Binding-site contacts:
Ligand atom CAL contacts residue NA1 of chain 1.V at 3.2 Å.
Ligand atom CAK contacts residue NA1 of chain 1.V at 3.6 Å.
Ligand atom CAB contacts residue GLU245 of chain 1.D at 3.4 Å.
Ligand atom CB contacts residue TYR281 of chain 1.D at 3.6 Å (hydrophobic).
Ligand atom CB contacts residue MET121 of chain 1.D at 3.7 Å (hydrophobic).
Ligand atom CAB contacts residue PHE123 of chain 1.D at 3.7 Å (hydrophobic).
Ligand atom OAM contacts residue TYR30 of chain 1.D at 3.2 Å.
Ligand atom OAS contacts residue GLU82 of chain 1.D at 2.7 Å (salt-bridge).
Ligand atom CAC contacts residue PHE123 of chain 1.D at 3.7 Å (hydrophobic).
Ligand atom OAT contacts residue NA1 of chain 1.V at 2.8 Å (h-bond).
Ligand atom OAS contacts residue NA1 of chain 1.V at 2.8 Å (h-bond).
Ligand atom CAL contacts residue GLU82 of chain 1.D at 3.6 Å.
Ligand atom OXT contacts residue PHE34 of chain 1.D at 3.6 Å.
Ligand atom OAT contacts residue SER156 of chain 1.D at 3.8 Å.
Ligand atom OAQ contacts residue ALA201 of chain 1.D at 3.3 Å (h-bond).
Ligand atom OAM contacts residue GLU245 of chain 1.D at 2.8 Å (salt-bridge).
Ligand atom OXT contacts residue ALA201 of chain 1.D at 3.5 Å.
Ligand atom O contacts residue ARG222 of chain 1.D at 2.8 Å (salt-bridge).
Ligand atom OXT contacts residue TYR30 of chain 1.D at 3.4 Å.
Ligand atom OAM contacts residue PHE123 of chain 1.D at 3.6 Å.
Ligand atom CAG contacts residue GLU82 of chain 1.D at 3.8 Å.
Ligand atom O contacts residue PHE34 of chain 1.D at 3.5 Å.
Ligand atom OAT contacts residue PRO155 of chain 1.D at 3.4 Å.
Ligand atom OAS contacts residue ASP157 of chain 1.D at 3.8 Å.
Ligand atom CAL contacts residue SER156 of chain 1.D at 3.4 Å.
Ligand atom CAC contacts residue GLU245 of chain 1.D at 3.3 Å.
Ligand atom CAK contacts residue SER156 of chain 1.D at 3.6 Å.
Ligand atom CA contacts residue TYR281 of chain 1.D at 3.5 Å (hydrophobic).
Ligand atom OXT contacts residue ARG222 of chain 1.D at 2.9 Å (salt-bridge).
Ligand atom C contacts residue ARG222 of chain 1.D at 3.5 Å.
Ligand atom CAC contacts residue MET121 of chain 1.D at 3.7 Å (hydrophobic).
Ligand atom OAM contacts residue GLU82 of chain 1.D at 2.9 Å (salt-bridge).
Ligand atom C contacts residue TYR281 of chain 1.D at 3.5 Å (hydrophobic).
Ligand atom CAJ contacts residue GLU82 of chain 1.D at 3.2 Å.
Ligand atom OAS contacts residue THR159 of chain 1.D at 3.4 Å (h-bond).
Ligand atom OAR contacts residue TYR30 of chain 1.D at 3.6 Å.
Ligand atom CAH contacts residue GLU82 of chain 1.D at 3.6 Å.
Ligand atom C contacts residue PHE34 of chain 1.D at 3.8 Å (hydrophobic).
Ligand atom OAR contacts residue GLU82 of chain 1.D at 2.7 Å (salt-bridge).
Ligand atom O contacts residue TYR281 of chain 1.D at 2.6 Å (h-bond).

Sequence of chain 1.D:
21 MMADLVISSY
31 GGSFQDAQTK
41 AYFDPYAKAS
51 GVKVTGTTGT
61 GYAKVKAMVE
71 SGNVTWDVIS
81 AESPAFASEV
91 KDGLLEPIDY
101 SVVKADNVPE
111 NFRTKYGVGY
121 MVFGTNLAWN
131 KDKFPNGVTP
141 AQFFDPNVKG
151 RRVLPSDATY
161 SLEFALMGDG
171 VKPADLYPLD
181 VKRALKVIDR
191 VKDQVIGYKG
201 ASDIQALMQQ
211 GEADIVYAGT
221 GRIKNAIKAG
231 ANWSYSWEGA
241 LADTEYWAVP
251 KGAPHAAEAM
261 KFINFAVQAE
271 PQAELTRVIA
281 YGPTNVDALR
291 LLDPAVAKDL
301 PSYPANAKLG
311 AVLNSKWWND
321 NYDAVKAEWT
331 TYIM

The protein below binds the small molecule below.
Small molecule (SMILES): O=C(O)[C@@H]1C=CC(=O)N1C[C@@H](O)[C@@H](O)[C@H](O)[C@H](O)CO